The small molecule below binds the protein below.
Small molecule (SMILES): COC1=C(OC)C(=O)C(C)=CC1=O

Binding-site contacts:
Ligand atom CM3 contacts residue GLN354 of chain 1.C at 3.3 Å.
Ligand atom O3 contacts residue GLN354 of chain 1.C at 3.3 Å (h-bond).
Ligand atom CM2 contacts residue GLN354 of chain 1.C at 1.5 Å.
Ligand atom O2 contacts residue GLN354 of chain 1.C at 2.8 Å.
Ligand atom C3 contacts residue GLN354 of chain 1.C at 4.2 Å.
Ligand atom O1 contacts residue ARG358 of chain 1.C at 4.1 Å.
Ligand atom C6 contacts residue CYS589 of chain 1.C at 1.8 Å (hydrophobic).
Ligand atom C1 contacts residue CYS589 of chain 1.C at 2.8 Å (hydrophobic).
Ligand atom C5 contacts residue CYS589 of chain 1.C at 2.9 Å (hydrophobic).
Ligand atom O2 contacts residue GLU250 of chain 1.C at 4.3 Å.
Ligand atom C2 contacts residue GLN354 of chain 1.C at 3.9 Å.
Ligand atom C4 contacts residue CYS589 of chain 1.C at 4.3 Å (hydrophobic).
Ligand atom C2 contacts residue CYS589 of chain 1.C at 4.2 Å (hydrophobic).
Ligand atom O3 contacts residue GLU250 of chain 1.C at 3.9 Å.
Ligand atom CM3 contacts residue GLU250 of chain 1.C at 4.3 Å.
Ligand atom CM2 contacts residue GLN355 of chain 1.C at 4.4 Å.
Ligand atom CM5 contacts residue CYS589 of chain 1.C at 3.0 Å (hydrophobic).
Ligand atom O1 contacts residue LYS357 of chain 1.C at 4.4 Å.
Ligand atom O1 contacts residue GLN354 of chain 1.C at 3.5 Å (h-bond).
Ligand atom O1 contacts residue CYS589 of chain 1.C at 3.0 Å (h-bond).
Ligand atom C1 contacts residue GLN354 of chain 1.C at 4.4 Å.

Sequence of chain 1.C:
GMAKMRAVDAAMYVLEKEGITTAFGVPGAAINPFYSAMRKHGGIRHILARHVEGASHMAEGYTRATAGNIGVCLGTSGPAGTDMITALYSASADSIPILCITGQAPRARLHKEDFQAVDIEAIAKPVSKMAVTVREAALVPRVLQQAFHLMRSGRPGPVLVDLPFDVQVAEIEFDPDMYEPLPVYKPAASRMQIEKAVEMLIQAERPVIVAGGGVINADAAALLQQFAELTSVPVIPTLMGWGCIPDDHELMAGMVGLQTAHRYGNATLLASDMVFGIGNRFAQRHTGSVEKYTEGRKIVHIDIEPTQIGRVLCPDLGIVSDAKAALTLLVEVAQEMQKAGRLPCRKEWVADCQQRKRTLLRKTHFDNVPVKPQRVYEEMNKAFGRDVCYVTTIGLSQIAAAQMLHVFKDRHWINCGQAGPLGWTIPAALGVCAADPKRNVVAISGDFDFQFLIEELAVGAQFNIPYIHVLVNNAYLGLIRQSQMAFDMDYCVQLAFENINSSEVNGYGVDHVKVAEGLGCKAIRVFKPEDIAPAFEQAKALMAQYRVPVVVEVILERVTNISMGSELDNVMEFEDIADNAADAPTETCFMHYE